The small molecule below binds the protein below.
Small molecule (SMILES): Cc1cc2cc(c1)C(=O)N[C@H]([C@H](O)CNC(C)(C)c1ncc(C(C)(C)C)o1)COC/C=C/CCCC2=O

Binding-site contacts:
Ligand atom O28 contacts residue GLY40 of chain 1.A at 3.3 Å (h-bond).
Ligand atom O21 contacts residue GLN79 of chain 1.A at 3.0 Å (h-bond).
Ligand atom C32 contacts residue ACT1 of chain 1.C at 3.6 Å.
Ligand atom C13 contacts residue LEU36 of chain 1.A at 3.6 Å (hydrophobic).
Ligand atom O28 contacts residue SER41 of chain 1.A at 3.6 Å.
Ligand atom C4 contacts residue GLY236 of chain 1.A at 3.6 Å.
Ligand atom O28 contacts residue TYR77 of chain 1.A at 3.3 Å.
Ligand atom C26 contacts residue THR78 of chain 1.A at 3.5 Å.
Ligand atom C27 contacts residue ILE232 of chain 1.A at 3.4 Å (hydrophobic).
Ligand atom N30 contacts residue ACT1 of chain 1.C at 3.5 Å.
Ligand atom O17 contacts residue GLN79 of chain 1.A at 3.3 Å (h-bond).
Ligand atom N24 contacts residue ASP234 of chain 1.A at 2.8 Å (salt-bridge).
Ligand atom O21 contacts residue TYR77 of chain 1.A at 3.4 Å.
Ligand atom C20 contacts residue GLY236 of chain 1.A at 3.6 Å.
Ligand atom C27 contacts residue ACT1 of chain 1.C at 3.7 Å.
Ligand atom C2 contacts residue GLN79 of chain 1.A at 3.7 Å.
Ligand atom O21 contacts residue THR78 of chain 1.A at 3.2 Å (h-bond).
Ligand atom O33 contacts residue GLY40 of chain 1.A at 3.0 Å (h-bond).
Ligand atom C27 contacts residue TYR204 of chain 1.A at 3.5 Å (hydrophobic).
Ligand atom C22 contacts residue ASP38 of chain 1.A at 3.4 Å.
Ligand atom C27 contacts residue GLY40 of chain 1.A at 3.3 Å.
Ligand atom C23 contacts residue ASP234 of chain 1.A at 3.5 Å.
Ligand atom C31 contacts residue ACT1 of chain 1.C at 3.6 Å.
Ligand atom C16 contacts residue GLY236 of chain 1.A at 3.5 Å.
Ligand atom O28 contacts residue ASP38 of chain 1.A at 2.5 Å (salt-bridge).
Ligand atom C35 contacts residue PRO76 of chain 1.A at 3.4 Å (hydrophobic).
Ligand atom N30 contacts residue THR78 of chain 1.A at 3.0 Å (h-bond).
Ligand atom C16 contacts residue ASP38 of chain 1.A at 3.5 Å.
Ligand atom C27 contacts residue ASP234 of chain 1.A at 3.6 Å.
Ligand atom C8 contacts residue GLN79 of chain 1.A at 3.5 Å.
Ligand atom C31 contacts residue THR78 of chain 1.A at 3.5 Å.
Ligand atom C10 contacts residue GLY236 of chain 1.A at 3.5 Å.
Ligand atom N24 contacts residue GLY40 of chain 1.A at 3.1 Å (h-bond).
Ligand atom C31 contacts residue TYR77 of chain 1.A at 3.6 Å (hydrophobic).
Ligand atom C26 contacts residue ASP234 of chain 1.A at 3.3 Å.
Ligand atom C25 contacts residue ASP234 of chain 1.A at 3.4 Å.
Ligand atom C6 contacts residue GLN79 of chain 1.A at 3.6 Å.
Ligand atom C25 contacts residue GLY40 of chain 1.A at 3.6 Å.
Ligand atom C13 contacts residue GLY236 of chain 1.A at 3.4 Å.
Ligand atom N19 contacts residue GLY236 of chain 1.A at 2.8 Å (h-bond).

Sequence of chain 1.A:
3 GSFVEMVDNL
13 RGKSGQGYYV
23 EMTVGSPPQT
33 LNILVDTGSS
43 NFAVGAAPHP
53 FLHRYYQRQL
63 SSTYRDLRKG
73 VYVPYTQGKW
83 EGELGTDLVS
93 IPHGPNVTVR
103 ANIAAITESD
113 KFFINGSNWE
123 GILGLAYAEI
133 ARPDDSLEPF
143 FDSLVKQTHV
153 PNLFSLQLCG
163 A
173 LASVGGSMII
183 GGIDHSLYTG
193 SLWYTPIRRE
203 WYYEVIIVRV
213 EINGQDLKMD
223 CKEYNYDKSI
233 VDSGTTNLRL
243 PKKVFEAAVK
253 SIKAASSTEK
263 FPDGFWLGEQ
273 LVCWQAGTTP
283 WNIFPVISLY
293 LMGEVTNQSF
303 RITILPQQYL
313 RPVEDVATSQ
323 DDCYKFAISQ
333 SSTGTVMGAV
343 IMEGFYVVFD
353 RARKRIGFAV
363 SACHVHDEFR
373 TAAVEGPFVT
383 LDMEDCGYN